This small molecule binds to this protein.
Small molecule (SMILES): CC(=O)N[C@@H]1[C@@H](O)[C@H](O)[C@@H](CO)O[C@H]1O

Binding-site contacts:
Ligand atom N2 contacts residue ASN25 of chain 1.A at 3.0 Å (h-bond).
Ligand atom C7 contacts residue ASN25 of chain 1.A at 3.7 Å.
Ligand atom C7 contacts residue GLY21 of chain 1.A at 4.3 Å.
Ligand atom C8 contacts residue LEU50 of chain 1.A at 4.5 Å (hydrophobic).
Ligand atom O7 contacts residue PHE24 of chain 1.A at 4.4 Å.
Ligand atom C5 contacts residue ASN25 of chain 1.A at 3.7 Å.
Ligand atom N2 contacts residue GLY21 of chain 1.A at 4.4 Å.
Ligand atom C8 contacts residue ASN25 of chain 1.A at 4.0 Å.
Ligand atom C2 contacts residue ASN25 of chain 1.A at 2.5 Å.
Ligand atom C3 contacts residue ASN25 of chain 1.A at 3.8 Å.
Ligand atom C1 contacts residue ASN25 of chain 1.A at 1.4 Å.
Ligand atom O7 contacts residue LEU50 of chain 1.A at 4.1 Å.
Ligand atom C7 contacts residue PHE24 of chain 1.A at 4.5 Å (hydrophobic).
Ligand atom C4 contacts residue ASN25 of chain 1.A at 4.2 Å.
Ligand atom C6 contacts residue ASN25 of chain 1.A at 4.4 Å.
Ligand atom C8 contacts residue PHE24 of chain 1.A at 4.1 Å (hydrophobic).
Ligand atom O7 contacts residue GLY21 of chain 1.A at 3.9 Å.
Ligand atom O5 contacts residue ASN25 of chain 1.A at 2.4 Å (h-bond).
Ligand atom O7 contacts residue PHE20 of chain 1.A at 4.1 Å.

Sequence of chain 1.A:
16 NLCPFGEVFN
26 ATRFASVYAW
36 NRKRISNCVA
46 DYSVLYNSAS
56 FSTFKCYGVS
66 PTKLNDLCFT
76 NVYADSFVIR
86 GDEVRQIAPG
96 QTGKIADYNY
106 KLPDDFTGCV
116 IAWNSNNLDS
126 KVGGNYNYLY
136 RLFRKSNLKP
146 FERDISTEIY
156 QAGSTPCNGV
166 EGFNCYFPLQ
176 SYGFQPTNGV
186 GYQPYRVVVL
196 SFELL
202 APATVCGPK